Sequence of chain 3.A:
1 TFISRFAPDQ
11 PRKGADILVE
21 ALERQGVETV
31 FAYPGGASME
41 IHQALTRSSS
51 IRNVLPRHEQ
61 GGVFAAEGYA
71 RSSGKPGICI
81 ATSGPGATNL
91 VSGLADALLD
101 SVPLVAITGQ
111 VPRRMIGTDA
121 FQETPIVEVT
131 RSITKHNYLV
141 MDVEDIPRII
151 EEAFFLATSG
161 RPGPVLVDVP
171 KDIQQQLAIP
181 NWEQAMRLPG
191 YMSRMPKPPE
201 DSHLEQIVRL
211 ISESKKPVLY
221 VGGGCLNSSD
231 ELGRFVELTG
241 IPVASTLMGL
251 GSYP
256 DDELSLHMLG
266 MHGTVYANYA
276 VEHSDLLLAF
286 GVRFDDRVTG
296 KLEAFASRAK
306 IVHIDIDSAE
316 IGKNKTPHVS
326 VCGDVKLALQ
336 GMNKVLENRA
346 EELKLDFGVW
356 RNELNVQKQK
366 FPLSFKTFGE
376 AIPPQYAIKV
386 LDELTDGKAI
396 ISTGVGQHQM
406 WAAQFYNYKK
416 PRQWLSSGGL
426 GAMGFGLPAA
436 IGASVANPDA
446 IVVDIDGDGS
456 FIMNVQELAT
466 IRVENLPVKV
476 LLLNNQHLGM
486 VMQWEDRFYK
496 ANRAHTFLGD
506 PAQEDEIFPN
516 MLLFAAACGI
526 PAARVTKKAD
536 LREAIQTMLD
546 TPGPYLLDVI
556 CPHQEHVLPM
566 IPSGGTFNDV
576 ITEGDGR

A protein and the small-molecule ligand that binds it are described below.
Small molecule (SMILES): COc1cc(OC)nc(NC(=O)NS(=O)(=O)N(C)S(C)(=O)=O)n1

Sequence of chain 2.A:
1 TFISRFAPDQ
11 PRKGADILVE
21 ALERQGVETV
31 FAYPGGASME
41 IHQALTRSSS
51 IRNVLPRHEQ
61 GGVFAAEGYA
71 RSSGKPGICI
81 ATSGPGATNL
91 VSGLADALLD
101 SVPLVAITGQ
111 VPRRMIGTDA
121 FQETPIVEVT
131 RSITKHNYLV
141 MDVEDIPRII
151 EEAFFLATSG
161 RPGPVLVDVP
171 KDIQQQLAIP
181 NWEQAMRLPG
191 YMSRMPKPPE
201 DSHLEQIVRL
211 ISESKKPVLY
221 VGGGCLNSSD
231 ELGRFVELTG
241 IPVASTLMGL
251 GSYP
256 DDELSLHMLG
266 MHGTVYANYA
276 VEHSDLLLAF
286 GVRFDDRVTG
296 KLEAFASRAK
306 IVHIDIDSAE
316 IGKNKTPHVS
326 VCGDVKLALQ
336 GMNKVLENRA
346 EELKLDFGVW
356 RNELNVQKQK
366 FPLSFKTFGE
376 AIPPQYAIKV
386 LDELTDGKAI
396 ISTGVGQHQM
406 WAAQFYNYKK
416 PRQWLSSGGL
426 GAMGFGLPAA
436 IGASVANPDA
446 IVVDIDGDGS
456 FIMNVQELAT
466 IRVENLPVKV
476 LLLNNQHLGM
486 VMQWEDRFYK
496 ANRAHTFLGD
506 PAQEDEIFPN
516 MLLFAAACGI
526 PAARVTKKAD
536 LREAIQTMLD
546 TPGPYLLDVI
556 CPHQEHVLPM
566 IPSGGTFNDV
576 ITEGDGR

Binding-site contacts:
Ligand atom C23 contacts residue TRP489 of chain 3.A at 3.5 Å (hydrophobic).
Ligand atom O07 contacts residue ARG292 of chain 3.A at 2.5 Å (salt-bridge).
Ligand atom N12 contacts residue TRP489 of chain 3.A at 3.2 Å.
Ligand atom O09 contacts residue AUJ1 of chain 3.G at 3.4 Å (h-bond).
Ligand atom N14 contacts residue TRP489 of chain 3.A at 3.4 Å.
Ligand atom O06 contacts residue SER568 of chain 3.A at 2.4 Å (h-bond).
Ligand atom O04 contacts residue LYS171 of chain 2.A at 3.5 Å (salt-bridge).
Ligand atom O08 contacts residue MET266 of chain 3.A at 3.5 Å (h-bond).
Ligand atom C19 contacts residue ARG292 of chain 3.A at 3.7 Å.
Ligand atom C22 contacts residue FAD1 of chain 3.C at 3.7 Å.
Ligand atom N11 contacts residue SER568 of chain 3.A at 3.6 Å.
Ligand atom O04 contacts residue ALA37 of chain 2.A at 3.5 Å (h-bond).
Ligand atom C16 contacts residue VAL111 of chain 2.A at 3.4 Å (hydrophobic).
Ligand atom C18 contacts residue TRP489 of chain 3.A at 3.2 Å (hydrophobic).
Ligand atom O04 contacts residue GLY36 of chain 2.A at 3.2 Å (h-bond).
Ligand atom C17 contacts residue ARG292 of chain 3.A at 3.3 Å.
Ligand atom N13 contacts residue ARG292 of chain 3.A at 2.9 Å (salt-bridge).
Ligand atom C19 contacts residue TRP489 of chain 3.A at 3.7 Å (hydrophobic).
Ligand atom C17 contacts residue LYS171 of chain 2.A at 3.7 Å.
Ligand atom N14 contacts residue GLY36 of chain 2.A at 3.8 Å.
Ligand atom C21 contacts residue TRP489 of chain 3.A at 3.6 Å (hydrophobic).
Ligand atom S02 contacts residue SER568 of chain 3.A at 3.4 Å (h-bond).
Ligand atom C16 contacts residue ALA37 of chain 2.A at 3.6 Å (hydrophobic).
Ligand atom C16 contacts residue PRO112 of chain 2.A at 3.7 Å (hydrophobic).
Ligand atom C23 contacts residue MET39 of chain 2.A at 3.7 Å (hydrophobic).
Ligand atom O06 contacts residue ARG292 of chain 3.A at 3.6 Å (salt-bridge).
Ligand atom N11 contacts residue LYS171 of chain 2.A at 3.0 Å (salt-bridge).
Ligand atom C20 contacts residue TRP489 of chain 3.A at 3.5 Å (hydrophobic).
Ligand atom O03 contacts residue PHE121 of chain 2.A at 3.5 Å (h-bond).
Ligand atom O09 contacts residue MET485 of chain 3.A at 3.4 Å.
Ligand atom O05 contacts residue PRO112 of chain 2.A at 3.5 Å.
Ligand atom C16 contacts residue LYS171 of chain 2.A at 3.8 Å.
Ligand atom O09 contacts residue TRP489 of chain 3.A at 3.7 Å.
Ligand atom C16 contacts residue GLN110 of chain 2.A at 3.5 Å.
Ligand atom N13 contacts residue TRP489 of chain 3.A at 3.2 Å.
Ligand atom C22 contacts residue MET266 of chain 3.A at 3.5 Å (hydrophobic).
Ligand atom O08 contacts residue PHE121 of chain 2.A at 3.6 Å.
Ligand atom N12 contacts residue LYS171 of chain 2.A at 3.6 Å.
Ligand atom O08 contacts residue ARG292 of chain 3.A at 3.6 Å (salt-bridge).
Ligand atom O05 contacts residue LYS171 of chain 2.A at 3.5 Å.